A protein and the small-molecule ligand that binds it are described below.
Small molecule (SMILES): CC(=O)N[C@H]1[C@H](O[C@H]2[C@H](O)[C@@H](NC(C)=O)CO[C@@H]2CO[C@@H]2O[C@@H](C)[C@@H](O)[C@@H](O)[C@@H]2O)O[C@H](CO)[C@@H](O)[C@@H]1O

Binding-site contacts:
Ligand atom O7 contacts residue ASN268 of chain 1.G at 2.8 Å (h-bond).
Ligand atom N2 contacts residue ASN268 of chain 1.G at 3.0 Å (h-bond).
Ligand atom O5 contacts residue ASN268 of chain 1.G at 2.3 Å (h-bond).
Ligand atom O3 contacts residue VAL68 of chain 1.H at 4.0 Å.
Ligand atom C3 contacts residue GLN65 of chain 1.H at 3.4 Å.
Ligand atom C8 contacts residue GLN62 of chain 1.H at 3.1 Å.
Ligand atom C3 contacts residue GLY66 of chain 1.H at 3.8 Å.
Ligand atom C4 contacts residue ASN268 of chain 1.G at 4.2 Å.
Ligand atom C7 contacts residue ASN268 of chain 1.G at 3.1 Å.
Ligand atom C6 contacts residue TYR60 of chain 1.H at 4.1 Å (hydrophobic).
Ligand atom O4 contacts residue TYR60 of chain 1.H at 3.3 Å.
Ligand atom O7 contacts residue GLN62 of chain 1.H at 3.1 Å (h-bond).
Ligand atom N2 contacts residue HIS297 of chain 1.G at 4.1 Å.
Ligand atom C6 contacts residue GLN65 of chain 1.H at 3.6 Å.
Ligand atom C3 contacts residue THR270 of chain 1.G at 4.2 Å.
Ligand atom C3 contacts residue ASN268 of chain 1.G at 3.8 Å.
Ligand atom C5 contacts residue ASN268 of chain 1.G at 3.6 Å.
Ligand atom N2 contacts residue GLN65 of chain 1.H at 3.2 Å (h-bond).
Ligand atom C2 contacts residue THR270 of chain 1.G at 4.0 Å.
Ligand atom O3 contacts residue GLN65 of chain 1.H at 4.2 Å.
Ligand atom C8 contacts residue HIS297 of chain 1.G at 3.3 Å.
Ligand atom O3 contacts residue GLY66 of chain 1.H at 3.1 Å (h-bond).
Ligand atom C5 contacts residue THR270 of chain 1.G at 4.0 Å.
Ligand atom C8 contacts residue TRP318 of chain 1.G at 3.6 Å (hydrophobic).
Ligand atom C7 contacts residue GLN65 of chain 1.H at 3.6 Å.
Ligand atom O6 contacts residue GLN65 of chain 1.H at 2.9 Å (h-bond).
Ligand atom C1 contacts residue THR270 of chain 1.G at 3.2 Å.
Ligand atom C2 contacts residue GLN65 of chain 1.H at 3.1 Å.
Ligand atom C1 contacts residue ASN268 of chain 1.G at 1.4 Å.
Ligand atom N2 contacts residue THR270 of chain 1.G at 3.8 Å.
Ligand atom C5 contacts residue GLN65 of chain 1.H at 3.8 Å.
Ligand atom O3 contacts residue GLN65 of chain 1.H at 2.6 Å (h-bond).
Ligand atom O5 contacts residue THR270 of chain 1.G at 4.0 Å.
Ligand atom O7 contacts residue TRP318 of chain 1.G at 4.0 Å.
Ligand atom N2 contacts residue GLN62 of chain 1.H at 3.9 Å.
Ligand atom C7 contacts residue GLN62 of chain 1.H at 3.3 Å.
Ligand atom C7 contacts residue HIS297 of chain 1.G at 4.1 Å.
Ligand atom C4 contacts residue TYR60 of chain 1.H at 3.6 Å (hydrophobic).
Ligand atom O7 contacts residue GLN65 of chain 1.H at 3.2 Å (h-bond).
Ligand atom C2 contacts residue ASN268 of chain 1.G at 2.5 Å.

Sequence of chain 1.G:
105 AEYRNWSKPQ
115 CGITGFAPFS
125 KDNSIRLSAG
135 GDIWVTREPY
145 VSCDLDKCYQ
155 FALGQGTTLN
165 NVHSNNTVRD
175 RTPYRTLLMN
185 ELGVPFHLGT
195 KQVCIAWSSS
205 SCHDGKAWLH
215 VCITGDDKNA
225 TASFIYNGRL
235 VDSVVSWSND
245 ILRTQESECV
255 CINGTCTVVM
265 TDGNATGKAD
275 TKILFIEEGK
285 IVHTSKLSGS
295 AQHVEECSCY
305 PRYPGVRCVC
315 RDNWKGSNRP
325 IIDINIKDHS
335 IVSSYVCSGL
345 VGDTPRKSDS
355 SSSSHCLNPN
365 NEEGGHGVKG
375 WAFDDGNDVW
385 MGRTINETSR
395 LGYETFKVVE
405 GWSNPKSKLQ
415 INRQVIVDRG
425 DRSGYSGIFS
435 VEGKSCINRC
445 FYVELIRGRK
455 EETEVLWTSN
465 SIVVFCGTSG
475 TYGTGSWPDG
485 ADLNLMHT

Sequence of chain 1.H:
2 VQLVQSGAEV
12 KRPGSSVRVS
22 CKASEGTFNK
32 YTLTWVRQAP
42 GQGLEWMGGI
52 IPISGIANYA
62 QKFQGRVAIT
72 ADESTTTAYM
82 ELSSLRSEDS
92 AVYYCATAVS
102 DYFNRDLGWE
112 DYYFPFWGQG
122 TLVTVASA